Binding-site contacts:
Ligand atom O3 contacts residue TYR137 of chain 1.B at 4.2 Å.
Ligand atom O3 contacts residue TRP139 of chain 1.B at 3.5 Å (h-bond).
Ligand atom C1 contacts residue TYR137 of chain 1.B at 4.5 Å (hydrophobic).
Ligand atom O5 contacts residue TYR137 of chain 1.B at 4.1 Å.
Ligand atom C4 contacts residue TRP139 of chain 1.B at 3.9 Å (hydrophobic).
Ligand atom O4 contacts residue TRP139 of chain 1.B at 3.6 Å.
Ligand atom C6 contacts residue TYR137 of chain 1.B at 4.0 Å (hydrophobic).
Ligand atom C4 contacts residue TYR137 of chain 1.B at 4.3 Å (hydrophobic).
Ligand atom C2 contacts residue TYR137 of chain 1.B at 4.1 Å (hydrophobic).
Ligand atom O1 contacts residue TYR137 of chain 1.B at 4.3 Å.
Ligand atom O6 contacts residue TYR137 of chain 1.B at 4.4 Å.
Ligand atom O6 contacts residue TRP139 of chain 1.B at 4.1 Å.

This protein binds this small molecule.
Small molecule (SMILES): OC[C@H]1O[C@@H](O)[C@H](O)[C@@H](O)[C@@H]1O

Sequence of chain 1.B:
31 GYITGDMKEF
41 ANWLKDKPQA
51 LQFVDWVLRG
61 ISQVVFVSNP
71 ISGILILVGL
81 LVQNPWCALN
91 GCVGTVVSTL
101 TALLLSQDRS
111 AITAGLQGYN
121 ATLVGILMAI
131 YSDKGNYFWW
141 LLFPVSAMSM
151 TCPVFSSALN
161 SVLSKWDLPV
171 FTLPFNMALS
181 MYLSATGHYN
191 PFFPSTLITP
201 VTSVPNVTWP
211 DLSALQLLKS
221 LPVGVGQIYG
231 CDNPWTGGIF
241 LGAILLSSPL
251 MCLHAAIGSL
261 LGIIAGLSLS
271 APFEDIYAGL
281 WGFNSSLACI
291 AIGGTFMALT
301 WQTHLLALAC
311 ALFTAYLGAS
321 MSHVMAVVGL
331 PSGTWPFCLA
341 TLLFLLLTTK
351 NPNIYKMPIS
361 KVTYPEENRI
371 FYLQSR